A protein and the small-molecule ligand that binds it are described below.
Small molecule (SMILES): O=C(O)c1ccc2cc[nH]c2c1

Sequence of chain 1.B:
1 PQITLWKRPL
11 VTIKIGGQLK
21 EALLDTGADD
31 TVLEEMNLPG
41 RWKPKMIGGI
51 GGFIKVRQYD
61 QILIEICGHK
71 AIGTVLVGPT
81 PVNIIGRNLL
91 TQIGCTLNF

Binding-site contacts:
Ligand atom O1 contacts residue ARG57 of chain 1.B at 4.0 Å.
Ligand atom N10 contacts residue LYS55 of chain 1.B at 3.7 Å.
Ligand atom C4 contacts residue TRP42 of chain 1.B at 4.2 Å (hydrophobic).
Ligand atom C12 contacts residue TRP42 of chain 1.B at 4.1 Å (hydrophobic).
Ligand atom C9 contacts residue LYS45 of chain 1.B at 3.2 Å.
Ligand atom O3 contacts residue ARG57 of chain 1.B at 2.8 Å (salt-bridge).
Ligand atom C8 contacts residue LYS55 of chain 1.B at 3.5 Å.
Ligand atom C9 contacts residue MET46 of chain 1.B at 4.0 Å (hydrophobic).
Ligand atom C11 contacts residue VAL56 of chain 1.B at 3.7 Å (hydrophobic).
Ligand atom C2 contacts residue ARG57 of chain 1.B at 3.8 Å.
Ligand atom O3 contacts residue TRP42 of chain 1.B at 3.9 Å.
Ligand atom C2 contacts residue TRP42 of chain 1.B at 3.8 Å (hydrophobic).
Ligand atom C9 contacts residue LYS55 of chain 1.B at 3.6 Å.
Ligand atom N10 contacts residue PRO44 of chain 1.B at 3.4 Å.
Ligand atom C12 contacts residue VAL56 of chain 1.B at 3.8 Å (hydrophobic).
Ligand atom C11 contacts residue PRO44 of chain 1.B at 3.7 Å (hydrophobic).
Ligand atom C6 contacts residue LYS55 of chain 1.B at 3.9 Å.
Ligand atom O1 contacts residue TRP42 of chain 1.B at 4.0 Å.
Ligand atom C9 contacts residue VAL56 of chain 1.B at 3.9 Å (hydrophobic).
Ligand atom N10 contacts residue VAL56 of chain 1.B at 2.9 Å (h-bond).
Ligand atom C8 contacts residue MET46 of chain 1.B at 4.4 Å (hydrophobic).
Ligand atom C7 contacts residue PRO44 of chain 1.B at 4.0 Å (hydrophobic).
Ligand atom C11 contacts residue LYS55 of chain 1.B at 3.8 Å.
Ligand atom C8 contacts residue PRO44 of chain 1.B at 3.9 Å (hydrophobic).
Ligand atom C12 contacts residue ARG57 of chain 1.B at 4.3 Å.
Ligand atom C9 contacts residue PRO44 of chain 1.B at 3.5 Å (hydrophobic).
Ligand atom C7 contacts residue LYS55 of chain 1.B at 3.7 Å.
Ligand atom N10 contacts residue LYS45 of chain 1.B at 3.3 Å (salt-bridge).
Ligand atom C12 contacts residue PRO44 of chain 1.B at 4.3 Å (hydrophobic).